A small-molecule ligand and the protein it binds are described below.
Small molecule (SMILES): CC(C)CN(Cc1ccc(-c2ccc(S(C)(=O)=O)cc2)s1)S(=O)(=O)Cc1ccccc1

Binding-site contacts:
Ligand atom C21 contacts residue LEU28 of chain 1.B at 3.4 Å (hydrophobic).
Ligand atom O19 contacts residue ALA109 of chain 1.B at 3.7 Å.
Ligand atom C26 contacts residue LEU132 of chain 1.B at 4.0 Å (hydrophobic).
Ligand atom C6 contacts residue PHE129 of chain 1.B at 3.7 Å (hydrophobic).
Ligand atom O19 contacts residue ARG108 of chain 1.B at 4.0 Å.
Ligand atom C12 contacts residue DMS1 of chain 1.F at 3.7 Å.
Ligand atom C30 contacts residue HIS220 of chain 1.B at 3.6 Å.
Ligand atom C6 contacts residue CYS61 of chain 1.B at 3.8 Å (hydrophobic).
Ligand atom C27 contacts residue LEU132 of chain 1.B at 3.7 Å (hydrophobic).
Ligand atom C14 contacts residue ALA68 of chain 1.B at 4.0 Å (hydrophobic).
Ligand atom C31 contacts residue LEU137 of chain 1.B at 3.8 Å (hydrophobic).
Ligand atom C14 contacts residue GLN27 of chain 1.B at 3.8 Å.
Ligand atom S11 contacts residue DMS1 of chain 1.F at 3.5 Å.
Ligand atom O23 contacts residue CYS61 of chain 1.B at 3.1 Å.
Ligand atom C9 contacts residue DMS1 of chain 1.F at 3.9 Å.
Ligand atom C25 contacts residue ILE138 of chain 1.B at 3.9 Å (hydrophobic).
Ligand atom C3 contacts residue ILE138 of chain 1.B at 4.0 Å (hydrophobic).
Ligand atom C21 contacts residue GLN27 of chain 1.B at 3.4 Å.
Ligand atom C31 contacts residue HIS220 of chain 1.B at 3.5 Å.
Ligand atom N5 contacts residue PHE129 of chain 1.B at 4.0 Å.
Ligand atom C1 contacts residue MET106 of chain 1.B at 3.4 Å (hydrophobic).
Ligand atom C30 contacts residue LEU137 of chain 1.B at 3.5 Å (hydrophobic).
Ligand atom C13 contacts residue ALA68 of chain 1.B at 3.9 Å (hydrophobic).
Ligand atom C28 contacts residue TRP58 of chain 1.B at 3.3 Å (hydrophobic).
Ligand atom C6 contacts residue PHE119 of chain 1.B at 3.5 Å (hydrophobic).
Ligand atom C10 contacts residue DMS1 of chain 1.F at 3.4 Å.
Ligand atom C29 contacts residue TRP58 of chain 1.B at 3.4 Å (hydrophobic).
Ligand atom C7 contacts residue PHE119 of chain 1.B at 3.9 Å (hydrophobic).
Ligand atom C25 contacts residue CYS61 of chain 1.B at 3.7 Å (hydrophobic).
Ligand atom S11 contacts residue PHE119 of chain 1.B at 3.9 Å.
Ligand atom O20 contacts residue GLN27 of chain 1.B at 4.0 Å.
Ligand atom C4 contacts residue PHE129 of chain 1.B at 3.6 Å (hydrophobic).
Ligand atom C3 contacts residue PHE142 of chain 1.B at 3.5 Å (hydrophobic).
Ligand atom C27 contacts residue CYS61 of chain 1.B at 3.4 Å (hydrophobic).
Ligand atom C3 contacts residue ILE141 of chain 1.B at 3.8 Å (hydrophobic).
Ligand atom O24 contacts residue HIS220 of chain 1.B at 3.5 Å.
Ligand atom C16 contacts residue ALA109 of chain 1.B at 3.8 Å (hydrophobic).
Ligand atom O20 contacts residue ARG105 of chain 1.B at 4.0 Å.
Ligand atom C8 contacts residue HIS64 of chain 1.B at 3.7 Å.
Ligand atom C9 contacts residue HIS64 of chain 1.B at 3.6 Å.

Sequence of chain 1.B:
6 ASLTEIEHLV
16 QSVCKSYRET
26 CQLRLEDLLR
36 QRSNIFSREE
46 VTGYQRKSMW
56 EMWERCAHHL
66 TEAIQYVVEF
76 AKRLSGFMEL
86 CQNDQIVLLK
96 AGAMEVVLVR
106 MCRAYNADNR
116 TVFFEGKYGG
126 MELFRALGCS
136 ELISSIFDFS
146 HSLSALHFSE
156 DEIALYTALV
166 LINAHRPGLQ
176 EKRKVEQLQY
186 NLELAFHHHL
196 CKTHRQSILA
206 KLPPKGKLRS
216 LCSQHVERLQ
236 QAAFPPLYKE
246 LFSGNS